Binding-site contacts:
Ligand atom C7 contacts residue ASN75 of chain 2.B at 3.5 Å.
Ligand atom O7 contacts residue ASN75 of chain 2.B at 3.5 Å (h-bond).
Ligand atom O7 contacts residue HIS74 of chain 2.B at 4.0 Å.
Ligand atom C5 contacts residue ASN75 of chain 2.B at 3.6 Å.
Ligand atom C2 contacts residue ASN75 of chain 2.B at 2.4 Å.
Ligand atom C1 contacts residue THR77 of chain 2.B at 4.0 Å.
Ligand atom C4 contacts residue ASN75 of chain 2.B at 4.2 Å.
Ligand atom O5 contacts residue ASN75 of chain 2.B at 2.3 Å (h-bond).
Ligand atom N2 contacts residue THR77 of chain 2.B at 4.0 Å.
Ligand atom C8 contacts residue ASN75 of chain 2.B at 3.2 Å.
Ligand atom C1 contacts residue ASN75 of chain 2.B at 1.4 Å.
Ligand atom N2 contacts residue ASN75 of chain 2.B at 3.0 Å (h-bond).
Ligand atom O5 contacts residue MET107 of chain 2.B at 3.9 Å.
Ligand atom C3 contacts residue ASN75 of chain 2.B at 3.8 Å.

The protein below binds the small molecule below.
Small molecule (SMILES): CC(=O)N[C@@H]1[C@@H](O)[C@H](O)[C@@H](CO)O[C@H]1O

Sequence of chain 2.B:
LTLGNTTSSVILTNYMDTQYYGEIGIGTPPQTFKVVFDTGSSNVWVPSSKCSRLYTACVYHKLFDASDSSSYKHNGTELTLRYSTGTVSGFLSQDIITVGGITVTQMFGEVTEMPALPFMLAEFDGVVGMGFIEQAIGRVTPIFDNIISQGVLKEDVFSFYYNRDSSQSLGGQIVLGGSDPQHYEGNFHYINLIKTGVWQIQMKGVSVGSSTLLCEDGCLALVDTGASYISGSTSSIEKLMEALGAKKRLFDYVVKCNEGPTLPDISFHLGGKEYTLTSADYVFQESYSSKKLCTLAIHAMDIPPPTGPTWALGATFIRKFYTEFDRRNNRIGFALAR